Binding-site contacts:
Ligand atom C6 contacts residue ARG231 of chain 1.A at 3.4 Å.
Ligand atom C2 contacts residue ARG230 of chain 1.A at 4.1 Å.
Ligand atom C6 contacts residue LEU227 of chain 1.A at 4.2 Å (hydrophobic).
Ligand atom C7 contacts residue ARG231 of chain 1.A at 3.5 Å.
Ligand atom C1 contacts residue ARG230 of chain 1.A at 4.5 Å.
Ligand atom C7 contacts residue ARG230 of chain 1.A at 4.0 Å.
Ligand atom C4 contacts residue ARG231 of chain 1.A at 4.3 Å.
Ligand atom O3 contacts residue ARG231 of chain 1.A at 3.7 Å.
Ligand atom O3 contacts residue ARG230 of chain 1.A at 4.1 Å.
Ligand atom C7 contacts residue LEU227 of chain 1.A at 3.6 Å (hydrophobic).
Ligand atom C5 contacts residue ARG231 of chain 1.A at 3.3 Å.
Ligand atom O1 contacts residue GLU240 of chain 1.A at 3.9 Å.

Sequence of chain 1.A:
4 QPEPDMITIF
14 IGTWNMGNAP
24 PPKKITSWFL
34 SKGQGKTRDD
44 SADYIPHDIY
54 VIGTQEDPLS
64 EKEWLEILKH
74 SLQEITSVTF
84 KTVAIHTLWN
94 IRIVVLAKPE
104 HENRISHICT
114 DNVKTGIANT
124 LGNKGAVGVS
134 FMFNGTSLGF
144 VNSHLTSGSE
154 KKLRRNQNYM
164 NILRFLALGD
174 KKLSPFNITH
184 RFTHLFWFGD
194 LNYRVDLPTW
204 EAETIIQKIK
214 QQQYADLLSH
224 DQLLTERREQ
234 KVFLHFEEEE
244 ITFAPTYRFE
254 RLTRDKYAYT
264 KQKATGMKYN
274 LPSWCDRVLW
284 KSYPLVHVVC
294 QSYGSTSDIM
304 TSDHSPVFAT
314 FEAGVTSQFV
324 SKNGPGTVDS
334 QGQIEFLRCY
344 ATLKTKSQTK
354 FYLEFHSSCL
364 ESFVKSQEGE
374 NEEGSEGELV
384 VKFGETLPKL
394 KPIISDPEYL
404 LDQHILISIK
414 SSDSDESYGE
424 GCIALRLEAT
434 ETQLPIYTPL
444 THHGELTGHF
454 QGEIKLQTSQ

This protein binds this small molecule.
Small molecule (SMILES): O=S1(=O)CCN(Cc2ccco2)CC1